Sequence of chain 2.A:
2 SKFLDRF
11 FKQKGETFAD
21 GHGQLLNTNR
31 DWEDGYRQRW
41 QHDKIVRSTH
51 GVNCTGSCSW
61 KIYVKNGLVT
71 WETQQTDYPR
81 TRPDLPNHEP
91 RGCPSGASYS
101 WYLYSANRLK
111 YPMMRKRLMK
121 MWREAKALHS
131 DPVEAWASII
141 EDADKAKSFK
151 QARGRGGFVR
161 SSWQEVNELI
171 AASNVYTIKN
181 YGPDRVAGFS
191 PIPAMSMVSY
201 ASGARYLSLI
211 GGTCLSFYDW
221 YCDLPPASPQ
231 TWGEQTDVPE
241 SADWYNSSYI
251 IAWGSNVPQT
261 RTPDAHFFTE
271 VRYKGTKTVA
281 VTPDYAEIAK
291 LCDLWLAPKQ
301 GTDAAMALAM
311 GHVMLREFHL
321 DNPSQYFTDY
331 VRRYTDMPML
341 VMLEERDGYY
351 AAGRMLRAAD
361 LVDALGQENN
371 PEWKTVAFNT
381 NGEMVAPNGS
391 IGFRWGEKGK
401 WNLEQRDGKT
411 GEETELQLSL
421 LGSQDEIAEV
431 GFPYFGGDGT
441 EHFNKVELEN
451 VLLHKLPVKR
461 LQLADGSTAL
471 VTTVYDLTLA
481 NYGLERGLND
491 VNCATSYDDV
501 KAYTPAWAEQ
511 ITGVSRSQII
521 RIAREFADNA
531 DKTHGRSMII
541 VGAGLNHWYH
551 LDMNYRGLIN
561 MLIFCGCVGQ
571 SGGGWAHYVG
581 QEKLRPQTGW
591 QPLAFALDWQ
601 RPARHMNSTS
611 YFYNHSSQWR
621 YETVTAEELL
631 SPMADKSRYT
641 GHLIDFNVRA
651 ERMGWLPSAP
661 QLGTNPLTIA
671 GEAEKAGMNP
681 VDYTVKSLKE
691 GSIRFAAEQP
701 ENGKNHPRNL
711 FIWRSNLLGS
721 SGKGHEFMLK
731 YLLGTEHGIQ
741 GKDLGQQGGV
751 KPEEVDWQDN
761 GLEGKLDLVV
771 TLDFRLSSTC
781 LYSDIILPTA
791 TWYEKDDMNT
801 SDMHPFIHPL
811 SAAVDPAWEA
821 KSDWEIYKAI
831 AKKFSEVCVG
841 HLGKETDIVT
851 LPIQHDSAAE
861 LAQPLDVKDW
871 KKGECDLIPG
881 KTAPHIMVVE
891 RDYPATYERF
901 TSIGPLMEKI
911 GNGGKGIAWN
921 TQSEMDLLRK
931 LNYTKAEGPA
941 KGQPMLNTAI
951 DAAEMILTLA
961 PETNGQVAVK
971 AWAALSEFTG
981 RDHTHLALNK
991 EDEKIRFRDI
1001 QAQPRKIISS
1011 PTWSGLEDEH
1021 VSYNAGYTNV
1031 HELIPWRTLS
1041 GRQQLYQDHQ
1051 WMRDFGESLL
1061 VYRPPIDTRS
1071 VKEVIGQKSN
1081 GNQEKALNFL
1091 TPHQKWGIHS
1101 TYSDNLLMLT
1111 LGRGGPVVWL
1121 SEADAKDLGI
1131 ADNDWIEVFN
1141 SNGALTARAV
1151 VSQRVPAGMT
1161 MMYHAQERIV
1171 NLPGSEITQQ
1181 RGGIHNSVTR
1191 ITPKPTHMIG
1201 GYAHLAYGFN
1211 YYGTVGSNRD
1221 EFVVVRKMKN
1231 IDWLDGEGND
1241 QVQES

The small molecule below binds the protein below.
Small molecule (SMILES): Nc1nc2c(c(=O)[nH]1)N[C@@H](/C(S)=C(/S)[C@H](O)CO[P](=O)(O)O[P](=O)(O)OC[C@H]1O[C@@H](n3cnc4c(=O)[nH]c(N)nc43)[C@H](O)[C@@H]1O)C=N2

Binding-site contacts:
Ligand atom S12 contacts residue 6MO1 of chain 2.G at 2.4 Å.
Ligand atom N7 contacts residue TRP792 of chain 2.A at 2.6 Å (h-bond).
Ligand atom O6 contacts residue LYS795 of chain 2.A at 2.7 Å (salt-bridge).
Ligand atom O2' contacts residue ASP773 of chain 2.A at 2.7 Å (salt-bridge).
Ligand atom O14 contacts residue THR1091 of chain 2.A at 3.2 Å (h-bond).
Ligand atom S12 contacts residue HIS1099 of chain 2.A at 3.0 Å.
Ligand atom N1 contacts residue ASP823 of chain 2.A at 2.6 Å (salt-bridge).
Ligand atom O1A contacts residue SER720 of chain 2.A at 3.1 Å (h-bond).
Ligand atom C5' contacts residue THR1101 of chain 2.A at 3.2 Å.
Ligand atom O1A contacts residue SER1100 of chain 2.A at 2.6 Å (h-bond).
Ligand atom S13 contacts residue HIS1093 of chain 2.A at 3.2 Å.
Ligand atom S12 contacts residue MD11 of chain 2.E at 2.7 Å (h-bond).
Ligand atom O3' contacts residue ASP773 of chain 2.A at 2.7 Å (salt-bridge).
Ligand atom O14 contacts residue HIS547 of chain 2.A at 3.2 Å (h-bond).
Ligand atom N8 contacts residue LYS723 of chain 2.A at 3.2 Å (salt-bridge).
Ligand atom N16 contacts residue THR1091 of chain 2.A at 3.1 Å (h-bond).
Ligand atom O2A contacts residue THR1101 of chain 2.A at 2.8 Å (h-bond).
Ligand atom S12 contacts residue ASN53 of chain 2.A at 3.1 Å (h-bond).
Ligand atom O2' contacts residue ARG775 of chain 2.A at 2.9 Å (salt-bridge).
Ligand atom O11 contacts residue HIS1164 of chain 2.A at 2.7 Å (h-bond).
Ligand atom S13 contacts residue 6MO1 of chain 2.G at 2.4 Å.
Ligand atom O14 contacts residue ARG1219 of chain 2.A at 2.9 Å (salt-bridge).
Ligand atom N3 contacts residue ARG714 of chain 2.A at 3.2 Å (salt-bridge).
Ligand atom C17 contacts residue THR1091 of chain 2.A at 3.2 Å.
Ligand atom O11 contacts residue SER720 of chain 2.A at 3.1 Å (h-bond).
Ligand atom S13 contacts residue ASP223 of chain 2.A at 3.1 Å (salt-bridge).
Ligand atom N17 contacts residue ASN1218 of chain 2.A at 3.1 Å (h-bond).
Ligand atom O2B contacts residue ASN716 of chain 2.A at 2.9 Å (h-bond).
Ligand atom N17 contacts residue THR1091 of chain 2.A at 2.5 Å (h-bond).
Ligand atom O2A contacts residue HIS1099 of chain 2.A at 3.1 Å.
Ligand atom N2 contacts residue ASP823 of chain 2.A at 2.8 Å (salt-bridge).
Ligand atom O4' contacts residue ARG714 of chain 2.A at 3.2 Å.
Ligand atom N2 contacts residue LEU772 of chain 2.A at 3.1 Å (h-bond).
Ligand atom N7 contacts residue GLY51 of chain 2.A at 3.2 Å (h-bond).
Ligand atom O3' contacts residue ARG775 of chain 2.A at 3.0 Å (salt-bridge).
Ligand atom O1B contacts residue TYR221 of chain 2.A at 2.6 Å (h-bond).
Ligand atom O14 contacts residue HIS1093 of chain 2.A at 3.1 Å (h-bond).
Ligand atom O4' contacts residue SER715 of chain 2.A at 3.1 Å (h-bond).
Ligand atom S13 contacts residue MD11 of chain 2.E at 2.9 Å (h-bond).
Ligand atom N16 contacts residue ASN1218 of chain 2.A at 3.1 Å (h-bond).